Sequence of chain 1.C:
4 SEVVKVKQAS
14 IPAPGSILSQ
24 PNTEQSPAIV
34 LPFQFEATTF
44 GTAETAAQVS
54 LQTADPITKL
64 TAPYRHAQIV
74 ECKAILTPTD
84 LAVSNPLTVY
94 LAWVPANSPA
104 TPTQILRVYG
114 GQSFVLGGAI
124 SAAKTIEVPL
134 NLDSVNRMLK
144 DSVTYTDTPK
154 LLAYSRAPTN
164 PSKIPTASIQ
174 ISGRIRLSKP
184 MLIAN

This small molecule binds to this protein.
Small molecule (SMILES): Nc1ccn([C@@H]2O[C@H](CO[P](=O)(O)O[C@H]3[C@@H](O)[C@H](n4ccc(N)nc4=O)O[C@@H]3CO[P](=O)(O)O[C@H]3[C@@H](O)[C@H](n4ccc(N)nc4=O)O[C@@H]3CO)[C@@H](O)[C@H]2O)c(=O)n1

Binding-site contacts:
Ligand atom C4' contacts residue GLU74 of chain 1.C at 3.9 Å.
Ligand atom P contacts residue LYS10 of chain 1.C at 4.0 Å.
Ligand atom O3' contacts residue LYS8 of chain 1.C at 3.8 Å.
Ligand atom O4' contacts residue GLU74 of chain 1.C at 3.7 Å.
Ligand atom O2' contacts residue LEU135 of chain 1.C at 4.3 Å.
Ligand atom OP1 contacts residue PRO132 of chain 1.C at 3.6 Å.
Ligand atom OP1 contacts residue ASN134 of chain 1.C at 4.2 Å.
Ligand atom OP1 contacts residue LYS10 of chain 1.C at 4.3 Å.
Ligand atom OP2 contacts residue LYS8 of chain 1.C at 2.9 Å (salt-bridge).
Ligand atom O5' contacts residue LYS8 of chain 1.C at 4.5 Å.
Ligand atom C1' contacts residue GLU74 of chain 1.C at 3.8 Å.
Ligand atom P contacts residue LYS8 of chain 1.C at 3.0 Å.
Ligand atom O3' contacts residue ASN134 of chain 1.C at 4.2 Å.
Ligand atom O2' contacts residue GLU74 of chain 1.C at 3.2 Å.
Ligand atom C2' contacts residue ASN134 of chain 1.C at 4.3 Å.
Ligand atom OP1 contacts residue LYS8 of chain 1.C at 2.6 Å (salt-bridge).
Ligand atom C2' contacts residue GLU74 of chain 1.C at 4.1 Å.
Ligand atom OP2 contacts residue LYS10 of chain 1.C at 2.9 Å.
Ligand atom O2' contacts residue ASN134 of chain 1.C at 3.2 Å (h-bond).